Sequence of chain 1.B:
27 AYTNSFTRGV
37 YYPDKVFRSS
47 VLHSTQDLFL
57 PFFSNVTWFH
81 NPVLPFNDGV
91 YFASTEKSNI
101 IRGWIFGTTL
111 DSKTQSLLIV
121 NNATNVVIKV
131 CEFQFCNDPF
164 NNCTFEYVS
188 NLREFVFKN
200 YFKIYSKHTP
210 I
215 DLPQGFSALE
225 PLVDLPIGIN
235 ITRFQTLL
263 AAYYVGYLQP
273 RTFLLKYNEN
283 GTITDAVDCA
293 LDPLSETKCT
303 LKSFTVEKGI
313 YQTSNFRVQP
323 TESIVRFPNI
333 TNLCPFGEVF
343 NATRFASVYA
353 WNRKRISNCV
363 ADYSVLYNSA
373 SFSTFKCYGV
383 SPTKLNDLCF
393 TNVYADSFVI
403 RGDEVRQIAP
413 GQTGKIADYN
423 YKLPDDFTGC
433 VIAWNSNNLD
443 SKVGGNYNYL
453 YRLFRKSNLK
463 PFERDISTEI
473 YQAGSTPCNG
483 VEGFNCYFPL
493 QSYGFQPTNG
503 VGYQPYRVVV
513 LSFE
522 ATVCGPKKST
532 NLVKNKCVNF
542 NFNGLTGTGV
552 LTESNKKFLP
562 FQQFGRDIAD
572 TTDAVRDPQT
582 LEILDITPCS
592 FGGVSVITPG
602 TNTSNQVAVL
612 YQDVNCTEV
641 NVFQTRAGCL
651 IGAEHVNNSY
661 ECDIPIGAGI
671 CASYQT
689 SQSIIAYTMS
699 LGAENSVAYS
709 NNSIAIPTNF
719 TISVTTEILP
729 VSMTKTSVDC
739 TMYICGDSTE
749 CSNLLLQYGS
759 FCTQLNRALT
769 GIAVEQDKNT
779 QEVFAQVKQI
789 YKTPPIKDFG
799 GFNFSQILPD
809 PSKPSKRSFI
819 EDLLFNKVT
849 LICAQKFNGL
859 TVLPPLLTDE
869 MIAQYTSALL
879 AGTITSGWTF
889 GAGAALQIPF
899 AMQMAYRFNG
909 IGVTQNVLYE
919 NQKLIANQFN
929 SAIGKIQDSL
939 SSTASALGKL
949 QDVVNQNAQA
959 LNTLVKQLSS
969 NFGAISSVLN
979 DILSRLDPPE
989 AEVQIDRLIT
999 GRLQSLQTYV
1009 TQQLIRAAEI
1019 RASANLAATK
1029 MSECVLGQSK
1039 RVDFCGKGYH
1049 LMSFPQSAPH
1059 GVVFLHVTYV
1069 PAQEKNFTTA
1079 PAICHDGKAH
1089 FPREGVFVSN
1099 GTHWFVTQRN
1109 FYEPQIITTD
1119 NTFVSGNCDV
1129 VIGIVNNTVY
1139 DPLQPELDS

The protein below binds the small molecule below.
Small molecule (SMILES): CC(=O)N[C@@H]1[C@@H](O)[C@H](O)[C@@H](CO)O[C@H]1O

Binding-site contacts:
Ligand atom C3 contacts residue ASN282 of chain 1.B at 3.8 Å.
Ligand atom C5 contacts residue ASN282 of chain 1.B at 3.7 Å.
Ligand atom O7 contacts residue ASN282 of chain 1.B at 4.5 Å.
Ligand atom N2 contacts residue ASN282 of chain 1.B at 2.9 Å (h-bond).
Ligand atom C2 contacts residue ASN282 of chain 1.B at 2.5 Å.
Ligand atom O5 contacts residue ASN282 of chain 1.B at 2.4 Å (h-bond).
Ligand atom C8 contacts residue GLU281 of chain 1.B at 3.3 Å.
Ligand atom C7 contacts residue ASN282 of chain 1.B at 3.9 Å.
Ligand atom C4 contacts residue ASN282 of chain 1.B at 4.2 Å.
Ligand atom C1 contacts residue ASN282 of chain 1.B at 1.4 Å.